This protein binds this small molecule.
Small molecule (SMILES): Oc1cc(Cl)ccc1Oc1ccc(Cl)cc1Cl

Sequence of chain 1.A:
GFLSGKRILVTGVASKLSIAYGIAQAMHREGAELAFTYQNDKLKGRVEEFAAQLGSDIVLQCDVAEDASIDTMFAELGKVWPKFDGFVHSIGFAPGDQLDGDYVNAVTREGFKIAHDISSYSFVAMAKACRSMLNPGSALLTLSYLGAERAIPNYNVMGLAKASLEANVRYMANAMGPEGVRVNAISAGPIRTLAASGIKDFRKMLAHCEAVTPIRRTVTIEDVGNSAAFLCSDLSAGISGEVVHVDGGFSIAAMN

Binding-site contacts:
Ligand atom CL15 contacts residue ALA95 of chain 1.A at 3.1 Å.
Ligand atom C4 contacts residue ALA197 of chain 1.A at 3.4 Å (hydrophobic).
Ligand atom C3 contacts residue ALA197 of chain 1.A at 3.7 Å (hydrophobic).
Ligand atom C3 contacts residue ILE200 of chain 1.A at 3.3 Å (hydrophobic).
Ligand atom C2 contacts residue ILE200 of chain 1.A at 3.5 Å (hydrophobic).
Ligand atom O17 contacts residue TYR156 of chain 1.A at 2.4 Å (h-bond).
Ligand atom C2 contacts residue NAD1 of chain 1.C at 3.4 Å.
Ligand atom O17 contacts residue LYS163 of chain 1.A at 3.9 Å.
Ligand atom C10 contacts residue ALA196 of chain 1.A at 3.9 Å (hydrophobic).
Ligand atom CL16 contacts residue GLY93 of chain 1.A at 3.5 Å.
Ligand atom CL16 contacts residue ALA196 of chain 1.A at 3.1 Å.
Ligand atom C3 contacts residue NAD1 of chain 1.C at 3.2 Å.
Ligand atom CL14 contacts residue TYR146 of chain 1.A at 3.5 Å.
Ligand atom O17 contacts residue NAD1 of chain 1.C at 2.8 Å (h-bond).
Ligand atom CL14 contacts residue PHE203 of chain 1.A at 3.6 Å.
Ligand atom C5 contacts residue NAD1 of chain 1.C at 3.6 Å.
Ligand atom C4 contacts residue NAD1 of chain 1.C at 3.6 Å.
Ligand atom C1 contacts residue TYR146 of chain 1.A at 3.7 Å (hydrophobic).
Ligand atom CL16 contacts residue NAD1 of chain 1.C at 3.5 Å.
Ligand atom CL14 contacts residue NAD1 of chain 1.C at 3.6 Å.
Ligand atom O7 contacts residue ALA196 of chain 1.A at 3.9 Å.
Ligand atom C12 contacts residue MET159 of chain 1.A at 4.0 Å (hydrophobic).
Ligand atom C9 contacts residue GLY93 of chain 1.A at 4.0 Å.
Ligand atom C13 contacts residue ILE200 of chain 1.A at 3.9 Å (hydrophobic).
Ligand atom C10 contacts residue GLY93 of chain 1.A at 3.5 Å.
Ligand atom C12 contacts residue LEU100 of chain 1.A at 3.7 Å (hydrophobic).
Ligand atom O7 contacts residue NAD1 of chain 1.C at 3.2 Å (h-bond).
Ligand atom C1 contacts residue TYR156 of chain 1.A at 3.5 Å (hydrophobic).
Ligand atom C4 contacts residue ILE200 of chain 1.A at 3.6 Å (hydrophobic).
Ligand atom C1 contacts residue ILE200 of chain 1.A at 4.0 Å (hydrophobic).
Ligand atom C8 contacts residue ALA196 of chain 1.A at 3.7 Å (hydrophobic).
Ligand atom C1 contacts residue NAD1 of chain 1.C at 3.8 Å.
Ligand atom C8 contacts residue NAD1 of chain 1.C at 3.9 Å.
Ligand atom C3 contacts residue PHE203 of chain 1.A at 3.8 Å (hydrophobic).
Ligand atom C6 contacts residue NAD1 of chain 1.C at 3.6 Å.
Ligand atom CL15 contacts residue PHE94 of chain 1.A at 3.9 Å.
Ligand atom C5 contacts residue ILE200 of chain 1.A at 4.0 Å (hydrophobic).
Ligand atom C6 contacts residue TYR156 of chain 1.A at 3.4 Å (hydrophobic).
Ligand atom CL14 contacts residue PRO191 of chain 1.A at 3.8 Å.
Ligand atom C9 contacts residue ALA196 of chain 1.A at 3.3 Å (hydrophobic).